Sequence of chain 1.C:
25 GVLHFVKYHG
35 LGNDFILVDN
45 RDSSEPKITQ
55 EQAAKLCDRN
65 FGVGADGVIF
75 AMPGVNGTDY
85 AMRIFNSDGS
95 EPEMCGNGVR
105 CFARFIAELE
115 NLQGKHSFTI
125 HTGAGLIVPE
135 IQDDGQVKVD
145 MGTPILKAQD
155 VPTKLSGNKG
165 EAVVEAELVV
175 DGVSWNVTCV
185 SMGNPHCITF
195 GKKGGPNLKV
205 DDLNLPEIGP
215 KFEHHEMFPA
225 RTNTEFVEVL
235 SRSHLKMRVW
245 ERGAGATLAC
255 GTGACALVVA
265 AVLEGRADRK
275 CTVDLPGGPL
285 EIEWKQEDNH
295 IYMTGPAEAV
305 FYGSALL

The small molecule below binds the protein below.
Small molecule (SMILES): C[C@](N)(CCC[C@H](N)C(=O)O)C(=O)O

Binding-site contacts:
Ligand atom CAK contacts residue PRO96 of chain 1.C at 3.5 Å (hydrophobic).
Ligand atom CAJ contacts residue GLU245 of chain 1.C at 3.4 Å.
Ligand atom OAF contacts residue CYS99 of chain 1.C at 3.3 Å.
Ligand atom NAB contacts residue GLU245 of chain 1.C at 2.9 Å (salt-bridge).
Ligand atom NAB contacts residue ASN227 of chain 1.C at 3.5 Å (h-bond).
Ligand atom CAP contacts residue ASN227 of chain 1.C at 3.5 Å.
Ligand atom OAF contacts residue THR256 of chain 1.C at 2.8 Å (h-bond).
Ligand atom OAF contacts residue CYS254 of chain 1.C at 3.5 Å (h-bond).
Ligand atom OAF contacts residue GLY100 of chain 1.C at 2.7 Å (h-bond).
Ligand atom CAT contacts residue CYS99 of chain 1.C at 2.9 Å (hydrophobic).
Ligand atom CAQ contacts residue GLY100 of chain 1.C at 3.2 Å.
Ligand atom OAH contacts residue GLY255 of chain 1.C at 2.7 Å (h-bond).
Ligand atom CAK contacts residue ASN90 of chain 1.C at 3.5 Å.
Ligand atom OAH contacts residue CYS99 of chain 1.C at 3.5 Å (h-bond).
Ligand atom NAC contacts residue ASN37 of chain 1.C at 3.0 Å (h-bond).
Ligand atom NAB contacts residue ASN90 of chain 1.C at 2.9 Å (h-bond).
Ligand atom OAE contacts residue ARG246 of chain 1.C at 2.9 Å (salt-bridge).
Ligand atom CAP contacts residue PRO96 of chain 1.C at 3.4 Å (hydrophobic).
Ligand atom CAN contacts residue CYS99 of chain 1.C at 1.8 Å (hydrophobic).
Ligand atom CAQ contacts residue CYS254 of chain 1.C at 3.5 Å (hydrophobic).
Ligand atom OAH contacts residue CYS254 of chain 1.C at 3.6 Å.
Ligand atom OAE contacts residue PRO96 of chain 1.C at 3.5 Å.
Ligand atom CAP contacts residue ARG246 of chain 1.C at 3.5 Å.
Ligand atom CAS contacts residue ASN227 of chain 1.C at 3.3 Å.
Ligand atom NAC contacts residue GLU245 of chain 1.C at 2.8 Å (salt-bridge).
Ligand atom OAG contacts residue ASN90 of chain 1.C at 3.0 Å (h-bond).
Ligand atom OAG contacts residue ARG246 of chain 1.C at 2.8 Å (salt-bridge).
Ligand atom CAQ contacts residue CYS99 of chain 1.C at 3.2 Å (hydrophobic).
Ligand atom NAB contacts residue ARG246 of chain 1.C at 2.8 Å (salt-bridge).
Ligand atom OAG contacts residue PRO96 of chain 1.C at 3.4 Å.
Ligand atom OAF contacts residue GLY255 of chain 1.C at 3.4 Å (h-bond).
Ligand atom OAE contacts residue ASN188 of chain 1.C at 2.9 Å (h-bond).
Ligand atom OAH contacts residue GLY100 of chain 1.C at 3.4 Å (h-bond).
Ligand atom OAH contacts residue ASN37 of chain 1.C at 3.3 Å (h-bond).
Ligand atom CAN contacts residue PHE39 of chain 1.C at 3.2 Å (hydrophobic).
Ligand atom CAQ contacts residue GLY255 of chain 1.C at 3.3 Å.
Ligand atom OAE contacts residue ASN227 of chain 1.C at 2.9 Å (h-bond).
Ligand atom OAH contacts residue ASN101 of chain 1.C at 2.9 Å (h-bond).
Ligand atom CAN contacts residue ASN37 of chain 1.C at 3.2 Å.
Ligand atom NAC contacts residue CYS254 of chain 1.C at 3.2 Å (h-bond).